Sequence of chain 1.H:
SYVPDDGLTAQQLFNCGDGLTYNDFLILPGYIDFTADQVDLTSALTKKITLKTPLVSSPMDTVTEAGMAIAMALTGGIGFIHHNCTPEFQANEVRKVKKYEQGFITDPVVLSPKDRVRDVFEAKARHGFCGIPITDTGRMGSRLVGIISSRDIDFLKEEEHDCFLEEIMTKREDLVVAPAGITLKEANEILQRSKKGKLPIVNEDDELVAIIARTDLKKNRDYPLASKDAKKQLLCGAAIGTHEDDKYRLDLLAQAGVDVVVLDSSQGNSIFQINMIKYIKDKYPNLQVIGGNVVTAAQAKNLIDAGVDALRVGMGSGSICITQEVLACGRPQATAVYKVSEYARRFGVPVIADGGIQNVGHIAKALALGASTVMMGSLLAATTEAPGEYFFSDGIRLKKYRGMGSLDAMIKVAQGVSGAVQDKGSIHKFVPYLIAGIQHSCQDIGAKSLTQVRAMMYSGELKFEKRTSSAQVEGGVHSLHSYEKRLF

Binding-site contacts:
Ligand atom O6 contacts residue MET419 of chain 1.H at 2.8 Å (h-bond).
Ligand atom N1 contacts residue GLN446 of chain 1.H at 2.9 Å (h-bond).
Ligand atom O5' contacts residue GLY333 of chain 1.H at 3.5 Å.
Ligand atom C5 contacts residue NAD1 of chain 1.VA at 3.7 Å.
Ligand atom O5' contacts residue GLY370 of chain 1.H at 3.6 Å.
Ligand atom O2' contacts residue ARG327 of chain 1.H at 3.1 Å (salt-bridge).
Ligand atom O1P contacts residue SER393 of chain 1.H at 3.4 Å (h-bond).
Ligand atom O6 contacts residue GLY420 of chain 1.H at 2.4 Å (h-bond).
Ligand atom C2 contacts residue GLN446 of chain 1.H at 3.6 Å.
Ligand atom C2' contacts residue NAD1 of chain 1.VA at 3.4 Å.
Ligand atom C2' contacts residue ARG327 of chain 1.H at 3.5 Å.
Ligand atom C4 contacts residue NAD1 of chain 1.VA at 3.4 Å.
Ligand atom O2P contacts residue GLY370 of chain 1.H at 3.6 Å.
Ligand atom N3 contacts residue NAD1 of chain 1.VA at 3.1 Å (h-bond).
Ligand atom O3P contacts residue GLY392 of chain 1.H at 3.1 Å.
Ligand atom O2' contacts residue NAD1 of chain 1.VA at 2.8 Å (h-bond).
Ligand atom C8 contacts residue MET75 of chain 1.H at 3.7 Å (hydrophobic).
Ligand atom O5' contacts residue SER334 of chain 1.H at 3.6 Å.
Ligand atom O2P contacts residue SER334 of chain 1.H at 2.5 Å (h-bond).
Ligand atom O2P contacts residue GLY371 of chain 1.H at 3.2 Å (h-bond).
Ligand atom O3P contacts residue SER334 of chain 1.H at 3.0 Å (h-bond).
Ligand atom O3' contacts residue SER73 of chain 1.H at 3.3 Å.
Ligand atom C2 contacts residue CYS336 of chain 1.H at 3.5 Å (hydrophobic).
Ligand atom O3' contacts residue ASP369 of chain 1.H at 2.9 Å (salt-bridge).
Ligand atom C5' contacts residue GLY392 of chain 1.H at 3.7 Å.
Ligand atom C2 contacts residue NAD1 of chain 1.VA at 3.6 Å.
Ligand atom P contacts residue SER334 of chain 1.H at 3.4 Å.
Ligand atom O3P contacts residue TYR416 of chain 1.H at 2.7 Å (h-bond).
Ligand atom C5 contacts residue ILE335 of chain 1.H at 3.6 Å (hydrophobic).
Ligand atom O6 contacts residue GLY418 of chain 1.H at 3.2 Å.
Ligand atom O2P contacts residue GLY333 of chain 1.H at 3.1 Å.
Ligand atom O2' contacts residue ASP369 of chain 1.H at 2.5 Å (salt-bridge).
Ligand atom P contacts residue SER393 of chain 1.H at 3.6 Å.
Ligand atom O3P contacts residue SER393 of chain 1.H at 2.6 Å (h-bond).
Ligand atom N7 contacts residue MET419 of chain 1.H at 3.7 Å.
Ligand atom O3' contacts residue MET390 of chain 1.H at 3.4 Å (h-bond).
Ligand atom C1' contacts residue NAD1 of chain 1.VA at 3.3 Å.
Ligand atom O3' contacts residue ARG327 of chain 1.H at 3.5 Å (salt-bridge).
Ligand atom O1P contacts residue GLY392 of chain 1.H at 3.0 Å (h-bond).
Ligand atom C6 contacts residue GLY420 of chain 1.H at 3.5 Å.

The protein below binds the small molecule below.
Small molecule (SMILES): O=c1[nH]cnc2c1ncn2[C@@H]1O[C@H](COP(=O)(O)O)[C@@H](O)[C@H]1O

Sequence of chain 1.E:
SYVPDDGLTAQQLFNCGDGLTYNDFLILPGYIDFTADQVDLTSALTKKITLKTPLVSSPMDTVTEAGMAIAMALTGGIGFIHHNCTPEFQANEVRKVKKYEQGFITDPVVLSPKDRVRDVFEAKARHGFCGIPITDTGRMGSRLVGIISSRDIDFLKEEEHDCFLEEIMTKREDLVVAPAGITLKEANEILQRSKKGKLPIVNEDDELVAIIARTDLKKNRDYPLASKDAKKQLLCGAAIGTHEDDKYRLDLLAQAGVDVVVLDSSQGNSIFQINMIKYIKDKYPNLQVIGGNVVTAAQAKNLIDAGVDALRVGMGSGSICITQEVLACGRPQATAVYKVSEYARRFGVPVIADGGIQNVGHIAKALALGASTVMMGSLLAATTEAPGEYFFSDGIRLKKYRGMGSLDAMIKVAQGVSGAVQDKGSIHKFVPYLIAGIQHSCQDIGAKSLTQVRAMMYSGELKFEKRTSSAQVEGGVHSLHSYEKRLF